Sequence of chain 4.A:
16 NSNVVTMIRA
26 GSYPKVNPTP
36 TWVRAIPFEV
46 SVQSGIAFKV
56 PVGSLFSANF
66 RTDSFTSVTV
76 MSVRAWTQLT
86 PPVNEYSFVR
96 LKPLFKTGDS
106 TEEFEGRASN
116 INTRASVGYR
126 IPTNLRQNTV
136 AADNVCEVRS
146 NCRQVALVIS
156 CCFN

Sequence of chain 6.A:
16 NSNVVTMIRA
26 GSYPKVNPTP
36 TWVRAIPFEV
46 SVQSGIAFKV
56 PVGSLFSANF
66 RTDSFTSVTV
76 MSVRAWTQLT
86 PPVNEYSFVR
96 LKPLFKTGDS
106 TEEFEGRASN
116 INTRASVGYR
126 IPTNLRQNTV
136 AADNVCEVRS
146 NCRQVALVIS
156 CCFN

Binding-site contacts:
Ligand atom P contacts residue ILE23 of chain 6.A at 4.4 Å.
Ligand atom C4' contacts residue ARG125 of chain 4.A at 4.4 Å.
Ligand atom OP2 contacts residue SER77 of chain 4.A at 4.1 Å.
Ligand atom O5' contacts residue ARG131 of chain 4.A at 2.6 Å (salt-bridge).
Ligand atom C4 contacts residue ARG125 of chain 4.A at 3.5 Å.
Ligand atom C6 contacts residue ARG125 of chain 4.A at 3.5 Å.
Ligand atom O4 contacts residue THR21 of chain 6.A at 3.9 Å.
Ligand atom C1' contacts residue ARG125 of chain 4.A at 4.2 Å.
Ligand atom C3' contacts residue ARG125 of chain 4.A at 3.3 Å.
Ligand atom OP2 contacts residue ARG131 of chain 4.A at 3.7 Å.
Ligand atom OP2 contacts residue ILE23 of chain 6.A at 4.5 Å.
Ligand atom C2 contacts residue ASN16 of chain 6.A at 3.0 Å.
Ligand atom O2 contacts residue ARG125 of chain 4.A at 3.9 Å.
Ligand atom OP3 contacts residue ILE23 of chain 6.A at 4.2 Å.
Ligand atom C5 contacts residue THR21 of chain 6.A at 4.3 Å.
Ligand atom C2 contacts residue ARG125 of chain 4.A at 3.8 Å.
Ligand atom C5' contacts residue SER77 of chain 4.A at 4.4 Å.
Ligand atom C5 contacts residue ARG125 of chain 4.A at 3.5 Å.
Ligand atom O4 contacts residue SER17 of chain 6.A at 3.2 Å.
Ligand atom N3 contacts residue SER17 of chain 6.A at 4.3 Å.
Ligand atom N1 contacts residue ASN16 of chain 6.A at 4.4 Å.
Ligand atom C5' contacts residue ARG125 of chain 4.A at 4.1 Å.
Ligand atom P contacts residue ARG125 of chain 4.A at 3.7 Å.
Ligand atom O4 contacts residue ARG125 of chain 4.A at 3.8 Å.
Ligand atom O3' contacts residue ARG125 of chain 4.A at 4.0 Å.
Ligand atom O2 contacts residue ASN16 of chain 6.A at 2.5 Å (h-bond).
Ligand atom N1 contacts residue ARG125 of chain 4.A at 3.7 Å.
Ligand atom O5' contacts residue ARG125 of chain 4.A at 3.0 Å (salt-bridge).
Ligand atom C2' contacts residue ARG125 of chain 4.A at 3.6 Å.
Ligand atom C5' contacts residue ARG131 of chain 4.A at 3.2 Å.
Ligand atom C4 contacts residue SER17 of chain 6.A at 4.1 Å.
Ligand atom N3 contacts residue ARG125 of chain 4.A at 3.6 Å (salt-bridge).
Ligand atom P contacts residue ARG131 of chain 4.A at 3.5 Å.
Ligand atom N3 contacts residue ASN16 of chain 6.A at 2.9 Å (h-bond).
Ligand atom OP3 contacts residue ARG125 of chain 4.A at 2.8 Å.
Ligand atom C5' contacts residue MET76 of chain 4.A at 4.3 Å (hydrophobic).
Ligand atom OP1 contacts residue ARG125 of chain 4.A at 2.9 Å (salt-bridge).
Ligand atom OP1 contacts residue ARG131 of chain 4.A at 3.4 Å (salt-bridge).
Ligand atom OP1 contacts residue ILE23 of chain 6.A at 4.0 Å.
Ligand atom C4 contacts residue ASN16 of chain 6.A at 4.1 Å.

This protein binds this small molecule.
Small molecule (SMILES): CO[P](=O)(O)O[C@H]1[C@@H](O)[C@H](n2ccc(=O)[nH]c2=O)O[C@@H]1COP(=O)(O)O